Sequence of chain 1.B:
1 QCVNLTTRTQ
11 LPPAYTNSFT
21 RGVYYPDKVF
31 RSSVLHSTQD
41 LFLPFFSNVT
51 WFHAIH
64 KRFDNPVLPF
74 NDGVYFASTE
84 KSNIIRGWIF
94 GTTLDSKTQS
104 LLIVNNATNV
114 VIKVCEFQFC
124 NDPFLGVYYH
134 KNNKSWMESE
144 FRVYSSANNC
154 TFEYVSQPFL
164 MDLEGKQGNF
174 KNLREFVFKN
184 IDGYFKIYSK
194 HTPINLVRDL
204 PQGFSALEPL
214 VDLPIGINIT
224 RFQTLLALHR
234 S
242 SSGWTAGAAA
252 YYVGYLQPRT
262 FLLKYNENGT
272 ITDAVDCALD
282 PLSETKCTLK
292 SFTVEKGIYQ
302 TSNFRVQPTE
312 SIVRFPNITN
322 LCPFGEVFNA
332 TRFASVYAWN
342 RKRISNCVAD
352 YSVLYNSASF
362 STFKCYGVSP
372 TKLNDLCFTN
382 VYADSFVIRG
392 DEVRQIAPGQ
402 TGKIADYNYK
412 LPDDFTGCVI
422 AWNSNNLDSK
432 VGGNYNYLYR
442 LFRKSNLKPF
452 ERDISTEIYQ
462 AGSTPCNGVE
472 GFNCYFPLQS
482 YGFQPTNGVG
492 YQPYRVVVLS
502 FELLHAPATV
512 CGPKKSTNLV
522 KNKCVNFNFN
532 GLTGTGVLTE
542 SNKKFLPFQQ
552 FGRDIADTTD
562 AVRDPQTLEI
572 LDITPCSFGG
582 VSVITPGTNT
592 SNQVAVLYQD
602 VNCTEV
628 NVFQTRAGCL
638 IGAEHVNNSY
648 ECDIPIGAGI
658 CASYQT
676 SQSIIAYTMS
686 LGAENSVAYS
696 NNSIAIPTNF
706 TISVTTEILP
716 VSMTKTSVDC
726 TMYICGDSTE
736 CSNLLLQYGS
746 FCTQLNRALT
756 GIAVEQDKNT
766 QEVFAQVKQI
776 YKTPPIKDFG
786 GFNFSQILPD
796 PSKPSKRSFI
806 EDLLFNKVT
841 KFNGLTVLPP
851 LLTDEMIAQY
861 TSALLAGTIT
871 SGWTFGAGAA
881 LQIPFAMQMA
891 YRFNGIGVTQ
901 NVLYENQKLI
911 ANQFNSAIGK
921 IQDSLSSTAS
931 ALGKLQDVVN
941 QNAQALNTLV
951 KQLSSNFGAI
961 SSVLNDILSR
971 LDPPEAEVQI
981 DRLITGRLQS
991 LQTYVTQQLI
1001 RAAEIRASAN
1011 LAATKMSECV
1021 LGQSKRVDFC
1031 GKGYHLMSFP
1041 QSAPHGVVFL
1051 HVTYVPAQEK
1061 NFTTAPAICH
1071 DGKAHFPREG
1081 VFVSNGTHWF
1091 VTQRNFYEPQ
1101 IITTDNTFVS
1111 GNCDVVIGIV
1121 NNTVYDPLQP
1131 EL

Binding-site contacts:
Ligand atom O3 contacts residue ASN357 of chain 1.B at 4.3 Å.
Ligand atom O5 contacts residue ASN330 of chain 1.B at 2.4 Å (h-bond).
Ligand atom C8 contacts residue ASN330 of chain 1.B at 3.8 Å.
Ligand atom C7 contacts residue ASN330 of chain 1.B at 3.6 Å.
Ligand atom O7 contacts residue PHE329 of chain 1.B at 3.2 Å.
Ligand atom N2 contacts residue PHE329 of chain 1.B at 3.9 Å.
Ligand atom C5 contacts residue ASN330 of chain 1.B at 3.7 Å.
Ligand atom C7 contacts residue GLY326 of chain 1.B at 4.2 Å.
Ligand atom O7 contacts residue PHE325 of chain 1.B at 2.9 Å (h-bond).
Ligand atom C2 contacts residue ASN330 of chain 1.B at 2.5 Å.
Ligand atom O7 contacts residue GLY326 of chain 1.B at 3.9 Å.
Ligand atom C7 contacts residue PHE325 of chain 1.B at 3.6 Å (hydrophobic).
Ligand atom N2 contacts residue ASN330 of chain 1.B at 2.9 Å (h-bond).
Ligand atom C8 contacts residue GLY326 of chain 1.B at 3.7 Å.
Ligand atom O7 contacts residue ASN330 of chain 1.B at 4.4 Å.
Ligand atom C4 contacts residue ASN330 of chain 1.B at 4.3 Å.
Ligand atom C7 contacts residue PHE329 of chain 1.B at 3.9 Å (hydrophobic).
Ligand atom C8 contacts residue PHE325 of chain 1.B at 4.0 Å (hydrophobic).
Ligand atom C3 contacts residue ASN330 of chain 1.B at 3.8 Å.
Ligand atom O3 contacts residue VAL354 of chain 1.B at 3.7 Å.
Ligand atom C1 contacts residue ASN330 of chain 1.B at 1.4 Å.

This protein binds this small molecule.
Small molecule (SMILES): CC(=O)N[C@@H]1[C@@H](O)[C@H](O)[C@@H](CO)O[C@H]1O